The protein below binds the small molecule below.
Small molecule (SMILES): CC(C)OP(=O)(O)O

Binding-site contacts:
Ligand atom O3P contacts residue GLN177 of chain 1.A at 3.5 Å (h-bond).
Ligand atom O1P contacts residue GLN177 of chain 1.A at 3.2 Å (h-bond).
Ligand atom O2P contacts residue GLN177 of chain 1.A at 3.7 Å.
Ligand atom P contacts residue GLY178 of chain 1.A at 4.0 Å.
Ligand atom C3 contacts residue CYS176 of chain 1.A at 4.3 Å (hydrophobic).
Ligand atom O2P contacts residue TRP25 of chain 1.A at 4.4 Å.
Ligand atom C2 contacts residue CYS176 of chain 1.A at 3.5 Å (hydrophobic).
Ligand atom O1P contacts residue SER196 of chain 1.A at 4.5 Å.
Ligand atom P contacts residue GLN177 of chain 1.A at 3.6 Å.
Ligand atom O2P contacts residue CYS176 of chain 1.A at 3.8 Å.
Ligand atom C3 contacts residue SER180 of chain 1.A at 3.3 Å.
Ligand atom O2P contacts residue ASP179 of chain 1.A at 3.4 Å (salt-bridge).
Ligand atom C1 contacts residue GLN177 of chain 1.A at 4.1 Å.
Ligand atom P contacts residue HIS41 of chain 1.A at 3.6 Å.
Ligand atom C2 contacts residue VAL195 of chain 1.A at 4.5 Å (hydrophobic).
Ligand atom C2 contacts residue GLN177 of chain 1.A at 4.1 Å.
Ligand atom O2P contacts residue GLY178 of chain 1.A at 2.7 Å (h-bond).
Ligand atom O3P contacts residue SER180 of chain 1.A at 2.5 Å (h-bond).
Ligand atom O1P contacts residue CYS176 of chain 1.A at 4.3 Å.
Ligand atom O2P contacts residue SER180 of chain 1.A at 2.5 Å (h-bond).
Ligand atom C1 contacts residue CYS176 of chain 1.A at 4.1 Å (hydrophobic).
Ligand atom P contacts residue SER180 of chain 1.A at 1.6 Å.
Ligand atom C3 contacts residue TRP197 of chain 1.A at 4.0 Å (hydrophobic).
Ligand atom O1P contacts residue SER180 of chain 1.A at 2.5 Å (h-bond).
Ligand atom C2 contacts residue SER180 of chain 1.A at 3.2 Å.
Ligand atom C3 contacts residue SER196 of chain 1.A at 3.7 Å.
Ligand atom C3 contacts residue VAL195 of chain 1.A at 3.6 Å (hydrophobic).
Ligand atom O3P contacts residue HIS41 of chain 1.A at 2.8 Å (h-bond).
Ligand atom O1P contacts residue HIS41 of chain 1.A at 4.2 Å.

Sequence of chain 1.A:
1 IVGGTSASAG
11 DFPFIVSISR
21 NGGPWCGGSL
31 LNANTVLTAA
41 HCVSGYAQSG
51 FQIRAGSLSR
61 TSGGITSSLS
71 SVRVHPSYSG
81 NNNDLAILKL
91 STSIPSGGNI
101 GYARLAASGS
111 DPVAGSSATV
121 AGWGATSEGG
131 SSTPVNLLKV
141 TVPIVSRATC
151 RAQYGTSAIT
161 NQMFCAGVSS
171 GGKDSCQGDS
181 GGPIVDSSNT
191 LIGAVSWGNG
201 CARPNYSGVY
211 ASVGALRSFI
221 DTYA